The protein below binds the small molecule below.
Small molecule (SMILES): COc1cccc(C(=O)c2nonc2N)c1

Sequence of chain 1.A:
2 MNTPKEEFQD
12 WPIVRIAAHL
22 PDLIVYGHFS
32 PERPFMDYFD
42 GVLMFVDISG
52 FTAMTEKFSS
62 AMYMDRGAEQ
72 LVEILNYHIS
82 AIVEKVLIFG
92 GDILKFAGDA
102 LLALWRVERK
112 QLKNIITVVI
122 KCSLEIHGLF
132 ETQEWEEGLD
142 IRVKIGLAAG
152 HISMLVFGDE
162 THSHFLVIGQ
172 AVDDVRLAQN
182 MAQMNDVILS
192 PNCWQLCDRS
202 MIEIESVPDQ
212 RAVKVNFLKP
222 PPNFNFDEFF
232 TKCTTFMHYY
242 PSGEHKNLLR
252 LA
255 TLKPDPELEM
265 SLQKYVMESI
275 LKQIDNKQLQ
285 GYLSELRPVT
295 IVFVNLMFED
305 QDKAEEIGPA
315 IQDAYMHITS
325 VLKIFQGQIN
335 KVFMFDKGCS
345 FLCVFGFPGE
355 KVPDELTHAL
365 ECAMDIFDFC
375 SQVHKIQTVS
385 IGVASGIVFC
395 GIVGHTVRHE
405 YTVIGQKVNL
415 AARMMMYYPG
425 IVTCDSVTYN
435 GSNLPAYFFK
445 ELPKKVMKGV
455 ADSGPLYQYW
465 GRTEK

Binding-site contacts:
Ligand atom C7 contacts residue PHE339 of chain 1.A at 3.7 Å (hydrophobic).
Ligand atom O2 contacts residue PHE46 of chain 1.A at 3.7 Å.
Ligand atom O2 contacts residue ARG177 of chain 1.A at 4.0 Å.
Ligand atom O2 contacts residue ALA98 of chain 1.A at 3.4 Å.
Ligand atom N12 contacts residue LYS96 of chain 1.A at 3.3 Å.
Ligand atom C7 contacts residue PHE337 of chain 1.A at 3.5 Å (hydrophobic).
Ligand atom N12 contacts residue LEU103 of chain 1.A at 3.8 Å.
Ligand atom N16 contacts residue VAL173 of chain 1.A at 3.9 Å.
Ligand atom N16 contacts residue MET338 of chain 1.A at 2.9 Å (h-bond).
Ligand atom O10 contacts residue MET338 of chain 1.A at 3.1 Å (h-bond).
Ligand atom C6 contacts residue LYS96 of chain 1.A at 3.6 Å.
Ligand atom C4 contacts residue PHE46 of chain 1.A at 3.6 Å (hydrophobic).
Ligand atom O10 contacts residue PHE337 of chain 1.A at 3.4 Å.
Ligand atom C4 contacts residue ALA98 of chain 1.A at 3.7 Å (hydrophobic).
Ligand atom N16 contacts residue VAL168 of chain 1.A at 2.9 Å (h-bond).
Ligand atom O13 contacts residue LYS96 of chain 1.A at 3.2 Å.
Ligand atom C5 contacts residue LEU103 of chain 1.A at 3.7 Å (hydrophobic).
Ligand atom N16 contacts residue LEU167 of chain 1.A at 4.0 Å.
Ligand atom C15 contacts residue MET338 of chain 1.A at 4.0 Å (hydrophobic).
Ligand atom C6 contacts residue LEU103 of chain 1.A at 3.6 Å (hydrophobic).
Ligand atom C5 contacts residue PHE46 of chain 1.A at 4.0 Å (hydrophobic).
Ligand atom C8 contacts residue PHE46 of chain 1.A at 4.0 Å (hydrophobic).
Ligand atom C15 contacts residue LEU167 of chain 1.A at 3.8 Å (hydrophobic).
Ligand atom C15 contacts residue VAL168 of chain 1.A at 3.5 Å (hydrophobic).
Ligand atom C8 contacts residue PHE339 of chain 1.A at 3.3 Å (hydrophobic).
Ligand atom C1 contacts residue ARG177 of chain 1.A at 3.4 Å.
Ligand atom N14 contacts residue LEU167 of chain 1.A at 3.5 Å.
Ligand atom C3 contacts residue ALA98 of chain 1.A at 3.9 Å (hydrophobic).
Ligand atom O10 contacts residue PHE339 of chain 1.A at 3.0 Å.
Ligand atom C3 contacts residue PHE46 of chain 1.A at 3.6 Å (hydrophobic).
Ligand atom C9 contacts residue PHE337 of chain 1.A at 3.7 Å (hydrophobic).
Ligand atom N14 contacts residue VAL168 of chain 1.A at 2.8 Å (h-bond).
Ligand atom C5 contacts residue LYS96 of chain 1.A at 3.5 Å.
Ligand atom O13 contacts residue VAL168 of chain 1.A at 3.6 Å.
Ligand atom C11 contacts residue LEU103 of chain 1.A at 3.8 Å (hydrophobic).
Ligand atom O2 contacts residue ALA101 of chain 1.A at 3.7 Å.
Ligand atom C9 contacts residue PHE339 of chain 1.A at 3.6 Å (hydrophobic).
Ligand atom C8 contacts residue PHE337 of chain 1.A at 3.3 Å (hydrophobic).
Ligand atom C3 contacts residue PHE337 of chain 1.A at 3.8 Å (hydrophobic).
Ligand atom C4 contacts residue ALA101 of chain 1.A at 3.8 Å (hydrophobic).